Binding-site contacts:
Ligand atom C7 contacts residue ASN341 of chain 1.A at 3.3 Å.
Ligand atom O7 contacts residue GLY336 of chain 1.A at 3.4 Å (h-bond).
Ligand atom O7 contacts residue ASN341 of chain 1.A at 3.8 Å.
Ligand atom C5 contacts residue SER338 of chain 1.A at 3.7 Å.
Ligand atom O5 contacts residue ASN341 of chain 1.A at 2.3 Å (h-bond).
Ligand atom C6 contacts residue SER338 of chain 1.A at 3.6 Å.
Ligand atom O7 contacts residue ILE344 of chain 1.A at 4.0 Å.
Ligand atom C7 contacts residue ASN342 of chain 1.A at 3.9 Å.
Ligand atom C1 contacts residue SER338 of chain 1.A at 3.9 Å.
Ligand atom C6 contacts residue PHE337 of chain 1.A at 4.5 Å (hydrophobic).
Ligand atom O4 contacts residue GLY336 of chain 1.A at 4.1 Å.
Ligand atom O6 contacts residue SER338 of chain 1.A at 4.0 Å.
Ligand atom C3 contacts residue GLY336 of chain 1.A at 4.2 Å.
Ligand atom C4 contacts residue ASN341 of chain 1.A at 4.1 Å.
Ligand atom O7 contacts residue PRO335 of chain 1.A at 3.8 Å.
Ligand atom C2 contacts residue ASN341 of chain 1.A at 2.3 Å.
Ligand atom N2 contacts residue ASN341 of chain 1.A at 2.9 Å (h-bond).
Ligand atom C3 contacts residue ASN341 of chain 1.A at 3.7 Å.
Ligand atom C8 contacts residue ASN341 of chain 1.A at 3.6 Å.
Ligand atom C7 contacts residue GLY336 of chain 1.A at 4.4 Å.
Ligand atom O7 contacts residue ASN342 of chain 1.A at 2.7 Å (h-bond).
Ligand atom O7 contacts residue SER343 of chain 1.A at 4.0 Å.
Ligand atom O5 contacts residue SER338 of chain 1.A at 3.4 Å.
Ligand atom C1 contacts residue ASN341 of chain 1.A at 1.4 Å.
Ligand atom C5 contacts residue GLY336 of chain 1.A at 4.3 Å.
Ligand atom O6 contacts residue GLU349 of chain 1.A at 4.3 Å.
Ligand atom C5 contacts residue ASN341 of chain 1.A at 3.6 Å.

A protein and the small-molecule ligand that binds it are described below.
Small molecule (SMILES): CC(=O)N[C@H]1[C@H](O[C@H]2[C@H](O)[C@@H](NC(C)=O)CO[C@@H]2CO)O[C@H](CO)[C@@H](O)[C@@H]1O

Sequence of chain 1.A:
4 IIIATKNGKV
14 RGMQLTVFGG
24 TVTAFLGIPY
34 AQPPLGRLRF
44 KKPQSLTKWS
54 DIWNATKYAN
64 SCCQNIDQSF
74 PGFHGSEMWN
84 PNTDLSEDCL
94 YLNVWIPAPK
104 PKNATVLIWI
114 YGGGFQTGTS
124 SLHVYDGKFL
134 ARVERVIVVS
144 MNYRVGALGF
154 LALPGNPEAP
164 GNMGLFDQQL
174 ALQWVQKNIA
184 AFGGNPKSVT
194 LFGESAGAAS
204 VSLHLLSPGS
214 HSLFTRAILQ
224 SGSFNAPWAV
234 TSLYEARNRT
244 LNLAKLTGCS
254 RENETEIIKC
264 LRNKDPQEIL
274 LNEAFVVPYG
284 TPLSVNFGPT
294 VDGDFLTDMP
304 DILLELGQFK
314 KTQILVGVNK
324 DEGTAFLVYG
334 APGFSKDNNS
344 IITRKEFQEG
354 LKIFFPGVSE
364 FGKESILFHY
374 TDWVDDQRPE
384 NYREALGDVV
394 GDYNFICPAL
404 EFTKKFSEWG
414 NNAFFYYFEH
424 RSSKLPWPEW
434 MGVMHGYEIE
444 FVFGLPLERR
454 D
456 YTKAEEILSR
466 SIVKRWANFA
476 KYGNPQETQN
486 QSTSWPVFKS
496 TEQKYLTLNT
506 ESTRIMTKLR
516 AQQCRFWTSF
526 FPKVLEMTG